The protein below binds the small molecule below.
Small molecule (SMILES): CC(=O)N[C@H]1[C@H](O[C@H]2[C@H](O)[C@@H](NC(C)=O)CO[C@@H]2CO)O[C@H](CO)[C@@H](O[C@H]2O[C@H](CO)[C@@H](O)[C@H](O)[C@@H]2O)[C@@H]1O

Sequence of chain 1.A:
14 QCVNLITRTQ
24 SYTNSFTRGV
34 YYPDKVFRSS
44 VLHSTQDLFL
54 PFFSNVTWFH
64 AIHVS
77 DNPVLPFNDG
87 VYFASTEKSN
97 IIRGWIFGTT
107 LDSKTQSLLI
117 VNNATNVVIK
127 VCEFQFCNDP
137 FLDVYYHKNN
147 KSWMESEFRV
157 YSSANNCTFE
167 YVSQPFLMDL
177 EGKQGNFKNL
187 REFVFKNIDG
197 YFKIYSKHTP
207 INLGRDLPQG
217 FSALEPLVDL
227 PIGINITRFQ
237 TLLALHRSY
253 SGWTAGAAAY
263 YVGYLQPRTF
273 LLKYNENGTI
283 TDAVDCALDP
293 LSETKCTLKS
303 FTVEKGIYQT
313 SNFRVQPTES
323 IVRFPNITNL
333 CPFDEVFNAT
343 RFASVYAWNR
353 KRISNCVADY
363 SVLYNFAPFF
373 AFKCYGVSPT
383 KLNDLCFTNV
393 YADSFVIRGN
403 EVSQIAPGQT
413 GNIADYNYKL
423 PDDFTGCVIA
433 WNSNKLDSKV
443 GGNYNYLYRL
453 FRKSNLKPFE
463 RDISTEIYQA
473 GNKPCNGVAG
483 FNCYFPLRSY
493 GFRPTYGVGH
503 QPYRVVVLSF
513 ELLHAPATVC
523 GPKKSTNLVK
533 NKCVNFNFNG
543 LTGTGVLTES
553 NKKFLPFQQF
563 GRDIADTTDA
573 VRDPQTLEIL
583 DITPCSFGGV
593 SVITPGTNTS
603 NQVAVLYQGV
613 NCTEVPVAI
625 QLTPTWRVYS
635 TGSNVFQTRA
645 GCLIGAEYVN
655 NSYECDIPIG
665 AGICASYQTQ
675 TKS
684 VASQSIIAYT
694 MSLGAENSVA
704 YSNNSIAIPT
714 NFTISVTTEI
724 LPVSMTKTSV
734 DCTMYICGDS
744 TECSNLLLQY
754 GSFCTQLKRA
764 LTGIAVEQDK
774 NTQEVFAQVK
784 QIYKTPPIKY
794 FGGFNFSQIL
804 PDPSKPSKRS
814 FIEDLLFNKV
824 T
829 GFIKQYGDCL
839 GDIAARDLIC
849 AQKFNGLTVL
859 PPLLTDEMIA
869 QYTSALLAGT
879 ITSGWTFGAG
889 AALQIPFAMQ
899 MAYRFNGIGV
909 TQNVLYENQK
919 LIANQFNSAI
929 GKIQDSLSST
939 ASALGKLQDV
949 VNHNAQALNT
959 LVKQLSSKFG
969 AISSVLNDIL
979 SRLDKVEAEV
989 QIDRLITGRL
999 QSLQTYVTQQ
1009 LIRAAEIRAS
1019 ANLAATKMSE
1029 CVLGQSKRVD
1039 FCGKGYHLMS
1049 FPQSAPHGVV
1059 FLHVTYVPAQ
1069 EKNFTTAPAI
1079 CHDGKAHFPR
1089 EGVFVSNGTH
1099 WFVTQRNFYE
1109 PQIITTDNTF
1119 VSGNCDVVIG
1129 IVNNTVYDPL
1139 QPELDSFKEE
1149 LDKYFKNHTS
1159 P

Binding-site contacts:
Ligand atom C1 contacts residue ASN1131 of chain 1.A at 1.4 Å.
Ligand atom C2 contacts residue ASN1131 of chain 1.A at 2.5 Å.
Ligand atom C7 contacts residue ASN1131 of chain 1.A at 3.1 Å.
Ligand atom C4 contacts residue ASN1131 of chain 1.A at 4.2 Å.
Ligand atom N2 contacts residue ASN1131 of chain 1.A at 3.0 Å (h-bond).
Ligand atom O7 contacts residue ASN1131 of chain 1.A at 2.8 Å (h-bond).
Ligand atom C5 contacts residue ASN1131 of chain 1.A at 3.6 Å.
Ligand atom O5 contacts residue ASN1131 of chain 1.A at 2.3 Å (h-bond).
Ligand atom C3 contacts residue ASN1131 of chain 1.A at 3.8 Å.
Ligand atom C8 contacts residue ASN1131 of chain 1.A at 4.4 Å.